Sequence of chain 1.C:
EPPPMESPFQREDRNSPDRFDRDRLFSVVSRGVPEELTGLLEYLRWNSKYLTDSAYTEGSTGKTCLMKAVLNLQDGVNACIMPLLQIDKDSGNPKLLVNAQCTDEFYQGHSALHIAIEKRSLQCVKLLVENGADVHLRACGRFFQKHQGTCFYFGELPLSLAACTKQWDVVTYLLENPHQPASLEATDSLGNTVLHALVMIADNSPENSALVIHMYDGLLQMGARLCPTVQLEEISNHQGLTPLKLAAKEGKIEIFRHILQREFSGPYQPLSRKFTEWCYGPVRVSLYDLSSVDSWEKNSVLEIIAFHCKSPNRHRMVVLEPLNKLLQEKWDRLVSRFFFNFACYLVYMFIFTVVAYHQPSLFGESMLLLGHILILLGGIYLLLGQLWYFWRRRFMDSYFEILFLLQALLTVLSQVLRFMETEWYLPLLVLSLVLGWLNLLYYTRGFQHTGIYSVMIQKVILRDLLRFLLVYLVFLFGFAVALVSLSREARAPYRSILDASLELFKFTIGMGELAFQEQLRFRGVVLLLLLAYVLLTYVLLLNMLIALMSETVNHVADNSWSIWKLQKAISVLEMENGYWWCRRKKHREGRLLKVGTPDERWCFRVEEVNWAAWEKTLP

This small molecule binds to this protein.
Small molecule (SMILES): NCCOB(c1ccccc1)c1ccccc1

Binding-site contacts:
Ligand atom C12 contacts residue ARG539 of chain 1.D at 3.3 Å.
Ligand atom C10 contacts residue HIS521 of chain 1.C at 3.7 Å.
Ligand atom C11 contacts residue ARG539 of chain 1.D at 3.4 Å.
Ligand atom C03 contacts residue LEU542 of chain 1.D at 3.9 Å (hydrophobic).
Ligand atom C03 contacts residue ARG539 of chain 1.D at 3.6 Å.
Ligand atom C06 contacts residue TYR525 of chain 1.C at 4.0 Å (hydrophobic).
Ligand atom C11 contacts residue HIS521 of chain 1.C at 3.6 Å.
Ligand atom C07 contacts residue THR522 of chain 1.C at 3.5 Å.
Ligand atom O14 contacts residue HIS521 of chain 1.C at 3.8 Å.
Ligand atom C05 contacts residue VAL543 of chain 1.D at 3.8 Å (hydrophobic).
Ligand atom C12 contacts residue THR522 of chain 1.C at 4.5 Å.
Ligand atom C08 contacts residue HIS521 of chain 1.C at 3.2 Å.
Ligand atom C05 contacts residue ARG539 of chain 1.D at 4.3 Å.
Ligand atom C04 contacts residue VAL543 of chain 1.D at 4.4 Å (hydrophobic).
Ligand atom C09 contacts residue HIS521 of chain 1.C at 3.4 Å.
Ligand atom C04 contacts residue ARG539 of chain 1.D at 3.6 Å.
Ligand atom C10 contacts residue ARG539 of chain 1.D at 4.4 Å.
Ligand atom C12 contacts residue HIS521 of chain 1.C at 3.2 Å.
Ligand atom C06 contacts residue THR522 of chain 1.C at 3.5 Å.
Ligand atom N17 contacts residue HIS521 of chain 1.C at 4.2 Å.
Ligand atom C13 contacts residue HIS521 of chain 1.C at 3.3 Å.
Ligand atom C13 contacts residue THR522 of chain 1.C at 4.3 Å.
Ligand atom C04 contacts residue LEU542 of chain 1.D at 3.8 Å (hydrophobic).
Ligand atom C05 contacts residue TYR525 of chain 1.C at 4.0 Å (hydrophobic).
Ligand atom C08 contacts residue ARG539 of chain 1.D at 4.5 Å.
Ligand atom C02 contacts residue ARG539 of chain 1.D at 4.5 Å.
Ligand atom B01 contacts residue HIS521 of chain 1.C at 3.9 Å.
Ligand atom C13 contacts residue ARG539 of chain 1.D at 3.8 Å.

Sequence of chain 1.D:
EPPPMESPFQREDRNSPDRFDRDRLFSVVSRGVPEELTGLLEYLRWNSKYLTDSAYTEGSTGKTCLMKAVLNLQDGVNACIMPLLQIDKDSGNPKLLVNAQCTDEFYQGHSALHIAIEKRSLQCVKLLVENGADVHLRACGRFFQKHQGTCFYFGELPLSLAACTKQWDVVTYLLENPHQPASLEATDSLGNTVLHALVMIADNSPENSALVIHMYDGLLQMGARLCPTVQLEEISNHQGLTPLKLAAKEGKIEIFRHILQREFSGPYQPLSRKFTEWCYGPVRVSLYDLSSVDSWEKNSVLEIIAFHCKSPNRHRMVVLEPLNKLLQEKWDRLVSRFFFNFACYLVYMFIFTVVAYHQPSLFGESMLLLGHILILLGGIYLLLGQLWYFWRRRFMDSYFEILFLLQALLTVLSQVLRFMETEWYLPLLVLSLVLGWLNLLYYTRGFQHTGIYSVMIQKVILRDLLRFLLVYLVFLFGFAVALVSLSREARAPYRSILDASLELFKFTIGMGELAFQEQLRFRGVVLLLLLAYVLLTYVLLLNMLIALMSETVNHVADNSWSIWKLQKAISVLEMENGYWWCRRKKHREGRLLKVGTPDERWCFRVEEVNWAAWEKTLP